A small-molecule ligand and the protein it binds are described below.
Small molecule (SMILES): OC[C@H]1O[C@@H](NC(=S)N/N=C/c2cccc(Br)c2)[C@H](O)[C@@H](O)[C@@H]1O

Binding-site contacts:
Ligand atom O6 contacts residue VAL455 of chain 2.A at 3.7 Å.
Ligand atom O4 contacts residue GLY675 of chain 2.A at 2.7 Å (h-bond).
Ligand atom BR1 contacts residue PHE286 of chain 2.A at 3.6 Å.
Ligand atom C12 contacts residue ASN282 of chain 2.A at 3.1 Å.
Ligand atom C6 contacts residue GLY135 of chain 2.A at 3.6 Å.
Ligand atom C3 contacts residue GLU672 of chain 2.A at 3.3 Å.
Ligand atom O5 contacts residue LEU136 of chain 2.A at 3.6 Å.
Ligand atom C10 contacts residue HIS341 of chain 2.A at 3.7 Å.
Ligand atom O6 contacts residue ASN484 of chain 2.A at 2.8 Å (h-bond).
Ligand atom C2 contacts residue HIS377 of chain 2.A at 3.4 Å.
Ligand atom C6 contacts residue HIS377 of chain 2.A at 3.5 Å.
Ligand atom C2 contacts residue GLU672 of chain 2.A at 3.7 Å.
Ligand atom C9 contacts residue ASN284 of chain 2.A at 3.6 Å.
Ligand atom O5 contacts residue HIS377 of chain 2.A at 3.7 Å.
Ligand atom C13 contacts residue HIS341 of chain 2.A at 3.7 Å.
Ligand atom O3 contacts residue SER674 of chain 2.A at 2.9 Å (h-bond).
Ligand atom O6 contacts residue LEU139 of chain 2.A at 3.6 Å.
Ligand atom O3 contacts residue ALA673 of chain 2.A at 3.2 Å (h-bond).
Ligand atom C11 contacts residue GLU88 of chain 2.A at 3.7 Å.
Ligand atom C6 contacts residue ASN484 of chain 2.A at 3.3 Å.
Ligand atom O2 contacts residue TYR573 of chain 2.A at 3.2 Å (h-bond).
Ligand atom C5 contacts residue GLY135 of chain 2.A at 3.7 Å.
Ligand atom C3 contacts residue GLY675 of chain 2.A at 3.7 Å.
Ligand atom O3 contacts residue GLU672 of chain 2.A at 2.7 Å (salt-bridge).
Ligand atom C11 contacts residue ASN282 of chain 2.A at 2.9 Å.
Ligand atom O2 contacts residue ASN284 of chain 2.A at 3.6 Å (h-bond).
Ligand atom N1 contacts residue HIS377 of chain 2.A at 3.4 Å (h-bond).
Ligand atom C4 contacts residue GLY675 of chain 2.A at 3.6 Å.
Ligand atom BR1 contacts residue ALA383 of chain 2.A at 3.5 Å.
Ligand atom O2 contacts residue GLU672 of chain 2.A at 3.1 Å (salt-bridge).
Ligand atom O4 contacts residue SER674 of chain 2.A at 3.5 Å.
Ligand atom O6 contacts residue HIS377 of chain 2.A at 2.7 Å (h-bond).
Ligand atom S1 contacts residue LEU136 of chain 2.A at 3.4 Å (h-bond).
Ligand atom O4 contacts residue ASN484 of chain 2.A at 3.5 Å (h-bond).
Ligand atom BR1 contacts residue PHE285 of chain 2.A at 2.6 Å.
Ligand atom O3 contacts residue GLY675 of chain 2.A at 3.0 Å (h-bond).
Ligand atom C14 contacts residue ASN284 of chain 2.A at 3.7 Å.
Ligand atom C13 contacts residue PHE285 of chain 2.A at 3.4 Å (hydrophobic).
Ligand atom C14 contacts residue HIS341 of chain 2.A at 3.7 Å.
Ligand atom N2 contacts residue ASN284 of chain 2.A at 3.5 Å (h-bond).

Sequence of chain 2.A:
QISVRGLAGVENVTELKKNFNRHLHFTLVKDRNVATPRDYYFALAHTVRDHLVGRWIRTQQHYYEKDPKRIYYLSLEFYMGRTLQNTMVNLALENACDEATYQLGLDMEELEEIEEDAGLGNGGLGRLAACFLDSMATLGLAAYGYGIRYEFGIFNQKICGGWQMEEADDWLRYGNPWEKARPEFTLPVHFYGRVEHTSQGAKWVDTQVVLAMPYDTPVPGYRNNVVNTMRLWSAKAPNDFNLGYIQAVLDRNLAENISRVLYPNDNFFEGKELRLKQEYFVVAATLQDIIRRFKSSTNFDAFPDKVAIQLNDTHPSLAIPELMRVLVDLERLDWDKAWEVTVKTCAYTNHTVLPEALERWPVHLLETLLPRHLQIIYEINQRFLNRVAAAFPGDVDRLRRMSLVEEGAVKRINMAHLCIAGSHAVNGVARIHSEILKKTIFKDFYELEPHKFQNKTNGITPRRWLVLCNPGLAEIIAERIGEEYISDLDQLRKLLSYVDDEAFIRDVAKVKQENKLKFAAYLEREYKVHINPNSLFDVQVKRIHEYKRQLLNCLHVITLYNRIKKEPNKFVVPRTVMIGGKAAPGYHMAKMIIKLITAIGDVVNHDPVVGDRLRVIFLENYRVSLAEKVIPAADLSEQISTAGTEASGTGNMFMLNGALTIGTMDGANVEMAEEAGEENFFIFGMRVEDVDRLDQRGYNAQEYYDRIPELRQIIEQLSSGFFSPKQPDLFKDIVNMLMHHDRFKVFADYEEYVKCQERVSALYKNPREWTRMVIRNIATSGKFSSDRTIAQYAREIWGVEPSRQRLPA